Sequence of chain 1.B:
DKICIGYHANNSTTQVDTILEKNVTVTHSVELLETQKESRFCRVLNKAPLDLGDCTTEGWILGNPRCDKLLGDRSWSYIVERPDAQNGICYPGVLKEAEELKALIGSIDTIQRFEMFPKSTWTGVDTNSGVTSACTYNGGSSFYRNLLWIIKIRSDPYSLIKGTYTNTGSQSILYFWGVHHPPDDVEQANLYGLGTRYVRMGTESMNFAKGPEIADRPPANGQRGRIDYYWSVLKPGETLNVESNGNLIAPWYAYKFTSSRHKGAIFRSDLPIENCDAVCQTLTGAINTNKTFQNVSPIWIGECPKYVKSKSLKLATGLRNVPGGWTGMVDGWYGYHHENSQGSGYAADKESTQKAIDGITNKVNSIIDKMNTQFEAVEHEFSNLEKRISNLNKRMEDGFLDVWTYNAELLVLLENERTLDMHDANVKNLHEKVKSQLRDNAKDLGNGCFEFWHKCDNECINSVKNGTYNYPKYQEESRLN

Binding-site contacts:
Ligand atom C1 contacts residue ASN27 of chain 1.B at 1.5 Å.
Ligand atom C4 contacts residue ASN27 of chain 1.B at 4.4 Å.
Ligand atom C7 contacts residue ASN27 of chain 1.B at 3.7 Å.
Ligand atom C5 contacts residue ASN27 of chain 1.B at 3.7 Å.
Ligand atom O7 contacts residue ASN27 of chain 1.B at 3.8 Å.
Ligand atom N2 contacts residue ASN27 of chain 1.B at 3.0 Å (h-bond).
Ligand atom O5 contacts residue ASN27 of chain 1.B at 2.5 Å (h-bond).
Ligand atom C8 contacts residue GLN19 of chain 1.B at 3.0 Å.
Ligand atom C7 contacts residue GLN19 of chain 1.B at 3.6 Å.
Ligand atom O7 contacts residue GLN19 of chain 1.B at 4.4 Å.
Ligand atom C2 contacts residue ASN27 of chain 1.B at 2.7 Å.
Ligand atom C3 contacts residue ASN27 of chain 1.B at 3.8 Å.
Ligand atom N2 contacts residue GLN19 of chain 1.B at 3.8 Å.

The small molecule below binds the protein below.
Small molecule (SMILES): CC(=O)N[C@@H]1[C@@H](O)[C@H](O)[C@@H](CO)O[C@H]1O